This protein binds this small molecule.
Small molecule (SMILES): CC(=O)N[C@H]1[C@H](O[C@H]2[C@H](O)[C@@H](NC(C)=O)CO[C@@H]2CO)O[C@H](CO)[C@@H](O)[C@@H]1O

Sequence of chain 1.B:
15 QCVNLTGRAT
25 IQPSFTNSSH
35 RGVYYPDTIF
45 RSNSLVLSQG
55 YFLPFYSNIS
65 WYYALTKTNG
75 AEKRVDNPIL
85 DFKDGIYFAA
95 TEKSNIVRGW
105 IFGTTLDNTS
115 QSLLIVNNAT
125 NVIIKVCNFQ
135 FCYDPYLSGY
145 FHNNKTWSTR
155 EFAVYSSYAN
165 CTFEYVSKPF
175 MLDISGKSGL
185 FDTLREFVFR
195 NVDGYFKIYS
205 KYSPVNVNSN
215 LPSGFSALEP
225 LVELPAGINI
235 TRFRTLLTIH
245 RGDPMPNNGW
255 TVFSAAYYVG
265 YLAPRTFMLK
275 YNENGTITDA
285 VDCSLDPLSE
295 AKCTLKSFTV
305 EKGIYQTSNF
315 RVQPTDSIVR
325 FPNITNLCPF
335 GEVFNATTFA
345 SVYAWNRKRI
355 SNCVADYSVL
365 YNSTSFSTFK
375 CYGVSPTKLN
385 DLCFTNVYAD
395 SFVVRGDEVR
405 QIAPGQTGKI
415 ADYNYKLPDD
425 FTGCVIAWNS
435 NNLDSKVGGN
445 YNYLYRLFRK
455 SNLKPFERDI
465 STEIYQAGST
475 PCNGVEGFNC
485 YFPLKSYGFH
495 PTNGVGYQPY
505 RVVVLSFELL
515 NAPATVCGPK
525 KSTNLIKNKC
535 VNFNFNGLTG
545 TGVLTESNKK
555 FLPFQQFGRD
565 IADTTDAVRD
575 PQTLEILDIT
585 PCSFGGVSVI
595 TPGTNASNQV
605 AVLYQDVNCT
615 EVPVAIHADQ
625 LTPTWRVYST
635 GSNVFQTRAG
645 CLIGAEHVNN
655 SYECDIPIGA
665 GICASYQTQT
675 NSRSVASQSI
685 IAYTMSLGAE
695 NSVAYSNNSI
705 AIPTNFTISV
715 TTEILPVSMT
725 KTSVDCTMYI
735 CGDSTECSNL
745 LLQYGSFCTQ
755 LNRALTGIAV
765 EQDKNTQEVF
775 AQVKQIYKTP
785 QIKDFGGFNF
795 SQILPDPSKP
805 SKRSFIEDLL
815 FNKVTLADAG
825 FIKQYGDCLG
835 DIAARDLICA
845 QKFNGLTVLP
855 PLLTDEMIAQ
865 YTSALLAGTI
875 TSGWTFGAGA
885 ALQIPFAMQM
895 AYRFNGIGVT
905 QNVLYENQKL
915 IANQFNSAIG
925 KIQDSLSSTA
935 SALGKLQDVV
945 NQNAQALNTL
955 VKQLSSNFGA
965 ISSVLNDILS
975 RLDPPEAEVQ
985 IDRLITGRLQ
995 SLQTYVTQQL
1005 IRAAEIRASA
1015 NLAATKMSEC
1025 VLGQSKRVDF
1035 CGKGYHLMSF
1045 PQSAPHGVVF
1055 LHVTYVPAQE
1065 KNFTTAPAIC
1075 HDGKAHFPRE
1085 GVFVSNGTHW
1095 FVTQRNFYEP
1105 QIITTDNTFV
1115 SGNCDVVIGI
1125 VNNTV

Binding-site contacts:
Ligand atom C8 contacts residue ASN709 of chain 1.B at 4.3 Å.
Ligand atom C4 contacts residue ASN709 of chain 1.B at 4.2 Å.
Ligand atom C8 contacts residue GLN918 of chain 1.B at 4.2 Å.
Ligand atom O5 contacts residue GLN1063 of chain 1.B at 4.4 Å.
Ligand atom C2 contacts residue ASN709 of chain 1.B at 2.4 Å.
Ligand atom C8 contacts residue LEU914 of chain 1.B at 3.6 Å (hydrophobic).
Ligand atom C1 contacts residue GLN1063 of chain 1.B at 4.5 Å.
Ligand atom C7 contacts residue GLN1063 of chain 1.B at 4.4 Å.
Ligand atom C7 contacts residue ASN709 of chain 1.B at 3.0 Å.
Ligand atom C1 contacts residue ASN709 of chain 1.B at 1.4 Å.
Ligand atom O6 contacts residue GLN918 of chain 1.B at 4.2 Å.
Ligand atom O7 contacts residue ASN709 of chain 1.B at 2.9 Å (h-bond).
Ligand atom O7 contacts residue GLN1063 of chain 1.B at 3.3 Å (h-bond).
Ligand atom C5 contacts residue ASN709 of chain 1.B at 3.7 Å.
Ligand atom O5 contacts residue ASN709 of chain 1.B at 2.4 Å (h-bond).
Ligand atom O7 contacts residue LEU914 of chain 1.B at 3.1 Å.
Ligand atom C3 contacts residue ASN709 of chain 1.B at 3.8 Å.
Ligand atom N2 contacts residue ASN709 of chain 1.B at 2.8 Å (h-bond).
Ligand atom C7 contacts residue LEU914 of chain 1.B at 3.6 Å (hydrophobic).
Ligand atom O4 contacts residue LEU914 of chain 1.B at 4.3 Å.